Sequence of chain 1.A:
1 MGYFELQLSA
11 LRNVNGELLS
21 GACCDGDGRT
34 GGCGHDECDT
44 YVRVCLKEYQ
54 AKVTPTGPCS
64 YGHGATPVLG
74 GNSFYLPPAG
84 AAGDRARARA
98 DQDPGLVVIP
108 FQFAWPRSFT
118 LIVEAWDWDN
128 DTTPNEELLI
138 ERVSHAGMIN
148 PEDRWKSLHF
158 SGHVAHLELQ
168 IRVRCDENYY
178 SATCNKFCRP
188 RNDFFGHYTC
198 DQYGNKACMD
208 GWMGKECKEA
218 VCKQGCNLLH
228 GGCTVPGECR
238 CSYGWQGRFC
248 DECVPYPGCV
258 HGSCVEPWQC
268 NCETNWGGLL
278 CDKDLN

The small molecule below binds the protein below.
Small molecule (SMILES): CC(=O)N[C@H]1[C@H](O[C@H]2[C@H](O)[C@@H](NC(C)=O)CO[C@@H]2COC2O[C@@H](C)[C@@H](O)[C@@H](O)[C@@H]2O)O[C@H](CO)[C@@H](O[C@@H]2O[C@H](CO)[C@@H](O)[C@H](O)[C@@H]2O)[C@@H]1O

Binding-site contacts:
Ligand atom C6 contacts residue VAL71 of chain 1.A at 3.6 Å (hydrophobic).
Ligand atom C1 contacts residue ASN127 of chain 1.A at 1.4 Å.
Ligand atom C3 contacts residue ASN127 of chain 1.A at 3.8 Å.
Ligand atom C2 contacts residue ASN127 of chain 1.A at 2.4 Å.
Ligand atom O7 contacts residue ASN127 of chain 1.A at 3.3 Å (h-bond).
Ligand atom C7 contacts residue ASN127 of chain 1.A at 3.3 Å.
Ligand atom C6 contacts residue PRO70 of chain 1.A at 4.1 Å (hydrophobic).
Ligand atom C5 contacts residue TRP125 of chain 1.A at 3.6 Å (hydrophobic).
Ligand atom C2 contacts residue PRO70 of chain 1.A at 4.1 Å (hydrophobic).
Ligand atom C8 contacts residue ASN127 of chain 1.A at 4.5 Å.
Ligand atom C6 contacts residue TRP125 of chain 1.A at 3.5 Å (hydrophobic).
Ligand atom O5 contacts residue TRP125 of chain 1.A at 4.2 Å.
Ligand atom C5 contacts residue PRO70 of chain 1.A at 4.5 Å (hydrophobic).
Ligand atom O5 contacts residue TRP125 of chain 1.A at 2.7 Å (h-bond).
Ligand atom N2 contacts residue ASN127 of chain 1.A at 2.9 Å (h-bond).
Ligand atom C6 contacts residue TYR44 of chain 1.A at 4.5 Å (hydrophobic).
Ligand atom C5 contacts residue ASN127 of chain 1.A at 3.6 Å.
Ligand atom O6 contacts residue TRP125 of chain 1.A at 4.4 Å.
Ligand atom C8 contacts residue VAL71 of chain 1.A at 4.1 Å (hydrophobic).
Ligand atom C1 contacts residue PRO70 of chain 1.A at 4.1 Å (hydrophobic).
Ligand atom C6 contacts residue VAL71 of chain 1.A at 4.2 Å (hydrophobic).
Ligand atom C1 contacts residue VAL71 of chain 1.A at 4.4 Å (hydrophobic).
Ligand atom O4 contacts residue PRO70 of chain 1.A at 3.8 Å.
Ligand atom C6 contacts residue TRP125 of chain 1.A at 3.5 Å (hydrophobic).
Ligand atom O6 contacts residue VAL71 of chain 1.A at 4.4 Å.
Ligand atom C5 contacts residue TRP125 of chain 1.A at 3.6 Å (hydrophobic).
Ligand atom O5 contacts residue PRO70 of chain 1.A at 3.8 Å.
Ligand atom C4 contacts residue TRP125 of chain 1.A at 4.3 Å (hydrophobic).
Ligand atom O5 contacts residue ASN127 of chain 1.A at 2.3 Å (h-bond).
Ligand atom C1 contacts residue TRP125 of chain 1.A at 3.6 Å (hydrophobic).
Ligand atom O5 contacts residue VAL71 of chain 1.A at 3.5 Å (h-bond).
Ligand atom C4 contacts residue ASN127 of chain 1.A at 4.2 Å.